Sequence of chain 1.F:
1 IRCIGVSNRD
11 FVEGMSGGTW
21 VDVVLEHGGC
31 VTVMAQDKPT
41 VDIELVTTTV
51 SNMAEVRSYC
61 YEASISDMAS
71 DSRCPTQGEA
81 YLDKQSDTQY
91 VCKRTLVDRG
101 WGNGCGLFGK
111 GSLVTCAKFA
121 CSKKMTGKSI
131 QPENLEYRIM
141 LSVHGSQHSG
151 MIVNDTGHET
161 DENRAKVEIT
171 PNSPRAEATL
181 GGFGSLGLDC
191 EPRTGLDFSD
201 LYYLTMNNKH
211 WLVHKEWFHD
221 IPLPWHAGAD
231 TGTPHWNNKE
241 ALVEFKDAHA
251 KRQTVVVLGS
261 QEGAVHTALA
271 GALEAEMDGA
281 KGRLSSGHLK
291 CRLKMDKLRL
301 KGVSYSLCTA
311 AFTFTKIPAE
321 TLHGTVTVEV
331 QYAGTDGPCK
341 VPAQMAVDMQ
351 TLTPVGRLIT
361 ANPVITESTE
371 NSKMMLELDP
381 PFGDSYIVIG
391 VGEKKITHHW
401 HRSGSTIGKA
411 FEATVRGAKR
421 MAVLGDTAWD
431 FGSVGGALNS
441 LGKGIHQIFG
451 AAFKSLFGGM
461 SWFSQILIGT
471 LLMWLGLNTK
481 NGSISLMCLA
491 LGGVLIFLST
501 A

Binding-site contacts:
Ligand atom O4 contacts residue THR156 of chain 1.F at 4.2 Å.
Ligand atom C5 contacts residue ASN154 of chain 1.F at 2.1 Å.
Ligand atom C6 contacts residue ASN154 of chain 1.F at 3.0 Å.
Ligand atom O5 contacts residue THR156 of chain 1.F at 3.8 Å.
Ligand atom O5 contacts residue ARG164 of chain 1.F at 4.3 Å.
Ligand atom N2 contacts residue MET151 of chain 1.F at 3.4 Å.
Ligand atom C2 contacts residue MET151 of chain 1.F at 4.1 Å (hydrophobic).
Ligand atom C8 contacts residue GLY157 of chain 1.F at 4.5 Å.
Ligand atom O5 contacts residue ASN154 of chain 1.F at 2.4 Å (h-bond).
Ligand atom C1 contacts residue GLY150 of chain 1.F at 3.8 Å.
Ligand atom C2 contacts residue GLY150 of chain 1.F at 4.5 Å.
Ligand atom C2 contacts residue HIS148 of chain 1.F at 4.2 Å.
Ligand atom C4 contacts residue THR156 of chain 1.F at 4.1 Å.
Ligand atom O7 contacts residue THR156 of chain 1.F at 2.4 Å.
Ligand atom N2 contacts residue ASN154 of chain 1.F at 4.3 Å.
Ligand atom O7 contacts residue HIS148 of chain 1.F at 3.3 Å (h-bond).
Ligand atom C7 contacts residue MET151 of chain 1.F at 4.0 Å (hydrophobic).
Ligand atom C8 contacts residue THR156 of chain 1.F at 2.9 Å.
Ligand atom C4 contacts residue ASN154 of chain 1.F at 3.2 Å.
Ligand atom N2 contacts residue GLY150 of chain 1.F at 4.1 Å.
Ligand atom O6 contacts residue THR156 of chain 1.F at 1.2 Å (h-bond).
Ligand atom O6 contacts residue ASP155 of chain 1.F at 4.2 Å.
Ligand atom C8 contacts residue MET151 of chain 1.F at 4.1 Å (hydrophobic).
Ligand atom C7 contacts residue THR156 of chain 1.F at 3.4 Å.
Ligand atom C6 contacts residue ASP155 of chain 1.F at 4.3 Å.
Ligand atom C2 contacts residue ASN154 of chain 1.F at 3.5 Å.
Ligand atom O6 contacts residue ASN154 of chain 1.F at 2.4 Å (h-bond).
Ligand atom C3 contacts residue ASN154 of chain 1.F at 3.5 Å.
Ligand atom C6 contacts residue GLY157 of chain 1.F at 4.2 Å.
Ligand atom C1 contacts residue ASN154 of chain 1.F at 2.5 Å.
Ligand atom C8 contacts residue HIS148 of chain 1.F at 1.2 Å.
Ligand atom C1 contacts residue MET151 of chain 1.F at 3.6 Å (hydrophobic).
Ligand atom C6 contacts residue THR156 of chain 1.F at 1.8 Å.
Ligand atom C5 contacts residue THR156 of chain 1.F at 3.2 Å.
Ligand atom O4 contacts residue ASN154 of chain 1.F at 3.5 Å (h-bond).
Ligand atom N2 contacts residue HIS148 of chain 1.F at 2.8 Å (h-bond).
Ligand atom N2 contacts residue THR156 of chain 1.F at 4.3 Å.
Ligand atom C7 contacts residue HIS148 of chain 1.F at 2.3 Å.

The protein below binds the small molecule below.
Small molecule (SMILES): CC(=O)N[C@H]1[C@H](O[C@H]2[C@H](O)[C@@H](NC(C)=O)CO[C@@H]2CO)O[C@H](CO)[C@@H](O)[C@@H]1O